Sequence of chain 1.A:
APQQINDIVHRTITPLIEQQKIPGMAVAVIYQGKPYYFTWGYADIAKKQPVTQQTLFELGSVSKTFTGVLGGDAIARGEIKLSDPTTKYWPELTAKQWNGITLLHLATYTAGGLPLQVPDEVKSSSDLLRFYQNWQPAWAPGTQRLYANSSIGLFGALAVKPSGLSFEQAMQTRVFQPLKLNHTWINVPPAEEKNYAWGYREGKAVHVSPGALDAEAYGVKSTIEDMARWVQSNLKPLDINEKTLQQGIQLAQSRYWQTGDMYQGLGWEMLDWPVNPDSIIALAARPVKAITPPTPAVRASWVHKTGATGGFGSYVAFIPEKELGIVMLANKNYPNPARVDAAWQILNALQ

Binding-site contacts:
Ligand atom C11 contacts residue TYR37 of chain 1.A at 4.0 Å (hydrophobic).
Ligand atom C13 contacts residue ALA228 of chain 1.A at 3.5 Å (hydrophobic).
Ligand atom C15 contacts residue GLY33 of chain 1.A at 3.7 Å.
Ligand atom C04 contacts residue ARG229 of chain 1.A at 3.9 Å.
Ligand atom C12 contacts residue ARG229 of chain 1.A at 3.5 Å.
Ligand atom C12 contacts residue PRO35 of chain 1.A at 3.5 Å (hydrophobic).
Ligand atom O08 contacts residue GLY33 of chain 1.A at 2.8 Å (h-bond).
Ligand atom C01 contacts residue PO41 of chain 1.E at 3.3 Å.
Ligand atom C07 contacts residue GLY33 of chain 1.A at 3.6 Å.
Ligand atom C11 contacts residue PRO35 of chain 1.A at 3.8 Å (hydrophobic).
Ligand atom C04 contacts residue SER233 of chain 1.A at 4.1 Å.
Ligand atom N17 contacts residue PO41 of chain 1.E at 2.5 Å (h-bond).
Ligand atom C13 contacts residue GLN232 of chain 1.A at 4.0 Å.
Ligand atom O08 contacts residue GLN232 of chain 1.A at 3.6 Å.
Ligand atom C07 contacts residue PO41 of chain 1.E at 4.3 Å.
Ligand atom C03 contacts residue ARG229 of chain 1.A at 3.9 Å.
Ligand atom C12 contacts residue ALA228 of chain 1.A at 3.6 Å (hydrophobic).
Ligand atom C02 contacts residue ARG229 of chain 1.A at 3.7 Å.
Ligand atom C12 contacts residue TYR37 of chain 1.A at 3.7 Å (hydrophobic).
Ligand atom C12 contacts residue GLU225 of chain 1.A at 4.3 Å.
Ligand atom C15 contacts residue PO41 of chain 1.E at 3.8 Å.
Ligand atom C06 contacts residue PO41 of chain 1.E at 3.7 Å.
Ligand atom C09 contacts residue PRO35 of chain 1.A at 4.4 Å (hydrophobic).
Ligand atom C11 contacts residue ARG229 of chain 1.A at 4.1 Å.
Ligand atom C14 contacts residue PRO35 of chain 1.A at 4.1 Å (hydrophobic).
Ligand atom C14 contacts residue ILE30 of chain 1.A at 4.3 Å (hydrophobic).
Ligand atom C09 contacts residue GLY33 of chain 1.A at 3.8 Å.
Ligand atom C14 contacts residue GLN232 of chain 1.A at 3.6 Å.
Ligand atom C14 contacts residue GLY33 of chain 1.A at 3.5 Å.
Ligand atom C13 contacts residue ILE30 of chain 1.A at 4.1 Å (hydrophobic).
Ligand atom C16 contacts residue PO41 of chain 1.E at 3.3 Å.
Ligand atom C07 contacts residue GLN232 of chain 1.A at 4.5 Å.
Ligand atom C02 contacts residue PO41 of chain 1.E at 3.3 Å.
Ligand atom C05 contacts residue ARG229 of chain 1.A at 4.3 Å.
Ligand atom C05 contacts residue GLN232 of chain 1.A at 3.5 Å.
Ligand atom C06 contacts residue ARG229 of chain 1.A at 3.9 Å.
Ligand atom C13 contacts residue ARG229 of chain 1.A at 3.9 Å.
Ligand atom C13 contacts residue PRO35 of chain 1.A at 3.7 Å (hydrophobic).
Ligand atom C10 contacts residue PRO35 of chain 1.A at 4.4 Å (hydrophobic).
Ligand atom C10 contacts residue ARG229 of chain 1.A at 3.8 Å.

The protein below binds the small molecule below.
Small molecule (SMILES): O[C@]1(c2ccccc2)CCN[C@H]2CCCC[C@@H]21